Sequence of chain 1.A:
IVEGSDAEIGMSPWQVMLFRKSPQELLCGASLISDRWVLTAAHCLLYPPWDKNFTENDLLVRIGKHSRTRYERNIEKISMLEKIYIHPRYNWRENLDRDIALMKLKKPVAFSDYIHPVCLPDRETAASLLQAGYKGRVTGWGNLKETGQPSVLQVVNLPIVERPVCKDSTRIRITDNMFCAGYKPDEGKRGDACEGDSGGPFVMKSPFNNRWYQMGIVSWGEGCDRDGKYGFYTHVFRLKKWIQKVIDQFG

Binding-site contacts:
Ligand atom C8 contacts residue LEU46 of chain 1.A at 3.9 Å (hydrophobic).
Ligand atom C5 contacts residue ASN53 of chain 1.A at 3.6 Å.
Ligand atom C7 contacts residue LEU46 of chain 1.A at 3.8 Å (hydrophobic).
Ligand atom C3 contacts residue ASN53 of chain 1.A at 3.7 Å.
Ligand atom N2 contacts residue ASN53 of chain 1.A at 2.9 Å (h-bond).
Ligand atom O7 contacts residue LEU46 of chain 1.A at 3.8 Å.
Ligand atom O5 contacts residue ASN53 of chain 1.A at 2.3 Å (h-bond).
Ligand atom O7 contacts residue PRO48 of chain 1.A at 4.2 Å.
Ligand atom C1 contacts residue ASN53 of chain 1.A at 1.4 Å.
Ligand atom N2 contacts residue LEU46 of chain 1.A at 4.5 Å.
Ligand atom O6 contacts residue ASN53 of chain 1.A at 4.2 Å.
Ligand atom C2 contacts residue ASN53 of chain 1.A at 2.4 Å.
Ligand atom C8 contacts residue ASN53 of chain 1.A at 4.2 Å.
Ligand atom C4 contacts residue ASN53 of chain 1.A at 4.1 Å.
Ligand atom C7 contacts residue ASN53 of chain 1.A at 3.7 Å.

A protein and the small-molecule ligand that binds it are described below.
Small molecule (SMILES): CC(=O)N[C@@H]1[C@@H](O)[C@H](O)[C@@H](CO)O[C@H]1O